Binding-site contacts:
Ligand atom C33 contacts residue ARG190 of chain 1.B at 3.5 Å.
Ligand atom N1 contacts residue GLY292 of chain 1.B at 3.0 Å (h-bond).
Ligand atom C32 contacts residue ILE188 of chain 1.B at 3.5 Å (hydrophobic).
Ligand atom C28 contacts residue GLY96 of chain 1.B at 3.4 Å.
Ligand atom C9 contacts residue GLY73 of chain 1.B at 3.4 Å.
Ligand atom O1 contacts residue THR134 of chain 1.B at 2.9 Å (h-bond).
Ligand atom C18 contacts residue ASP290 of chain 1.B at 3.4 Å.
Ligand atom C17 contacts residue ASP94 of chain 1.B at 3.6 Å.
Ligand atom O1 contacts residue TYR133 of chain 1.B at 3.1 Å.
Ligand atom C28 contacts residue ASP290 of chain 1.B at 3.3 Å.
Ligand atom C27 contacts residue GLY96 of chain 1.B at 3.6 Å.
Ligand atom O3 contacts residue THR294 of chain 1.B at 2.9 Å (h-bond).
Ligand atom N4 contacts residue GLY96 of chain 1.B at 2.9 Å (h-bond).
Ligand atom C27 contacts residue TYR260 of chain 1.B at 3.5 Å (hydrophobic).
Ligand atom C3 contacts residue GLY292 of chain 1.B at 3.5 Å.
Ligand atom F2 contacts residue GLY136 of chain 1.B at 3.0 Å.
Ligand atom C9 contacts residue THR294 of chain 1.B at 3.1 Å.
Ligand atom C12 contacts residue GLN135 of chain 1.B at 3.2 Å.
Ligand atom C19 contacts residue GLY292 of chain 1.B at 3.5 Å.
Ligand atom C19 contacts residue ASP94 of chain 1.B at 3.5 Å.
Ligand atom O5 contacts residue ASP94 of chain 1.B at 2.6 Å (salt-bridge).
Ligand atom C23 contacts residue PHE170 of chain 1.B at 3.6 Å (hydrophobic).
Ligand atom N4 contacts residue ASP290 of chain 1.B at 2.7 Å (salt-bridge).
Ligand atom F1 contacts residue TRP177 of chain 1.B at 3.4 Å.
Ligand atom C34 contacts residue TYR260 of chain 1.B at 3.2 Å (hydrophobic).
Ligand atom C14 contacts residue GLY292 of chain 1.B at 3.5 Å.
Ligand atom F2 contacts residue PHE170 of chain 1.B at 3.3 Å.
Ligand atom C22 contacts residue PHE170 of chain 1.B at 3.6 Å (hydrophobic).
Ligand atom O4 contacts residue GLN135 of chain 1.B at 3.3 Å (h-bond).
Ligand atom N1 contacts residue THR293 of chain 1.B at 3.6 Å (h-bond).
Ligand atom O5 contacts residue SER97 of chain 1.B at 3.3 Å.
Ligand atom F2 contacts residue GLN135 of chain 1.B at 3.4 Å.
Ligand atom F1 contacts residue ILE172 of chain 1.B at 3.5 Å.
Ligand atom C32 contacts residue ARG190 of chain 1.B at 3.4 Å.
Ligand atom C30 contacts residue TYR133 of chain 1.B at 3.6 Å (hydrophobic).
Ligand atom O4 contacts residue THR134 of chain 1.B at 3.3 Å (h-bond).
Ligand atom O4 contacts residue TYR133 of chain 1.B at 3.6 Å.
Ligand atom O5 contacts residue GLY96 of chain 1.B at 3.3 Å (h-bond).
Ligand atom C25 contacts residue GLY292 of chain 1.B at 3.6 Å.
Ligand atom C28 contacts residue ILE288 of chain 1.B at 3.6 Å (hydrophobic).

The small molecule below binds the protein below.
Small molecule (SMILES): CCCN(CCC)C(=O)c1cc(C)cc(C(=O)N[C@@H](Cc2cc(F)cc(F)c2)[C@H](O)[C@H]2CN(S(=O)(=O)c3ccccc3)CCN2)c1

Sequence of chain 1.B:
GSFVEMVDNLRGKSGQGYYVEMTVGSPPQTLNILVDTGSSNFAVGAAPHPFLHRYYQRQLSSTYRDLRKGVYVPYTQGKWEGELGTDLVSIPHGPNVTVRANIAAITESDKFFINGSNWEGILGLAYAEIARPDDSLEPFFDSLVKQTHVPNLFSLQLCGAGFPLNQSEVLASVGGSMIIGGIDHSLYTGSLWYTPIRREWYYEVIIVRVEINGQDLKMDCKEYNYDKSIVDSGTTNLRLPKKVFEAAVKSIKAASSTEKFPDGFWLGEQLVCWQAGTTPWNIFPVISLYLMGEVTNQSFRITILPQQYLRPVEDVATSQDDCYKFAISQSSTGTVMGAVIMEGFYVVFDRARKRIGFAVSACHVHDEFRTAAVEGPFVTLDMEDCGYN